Binding-site contacts:
Ligand atom O3' contacts residue VAL47 of chain 25.A at 3.1 Å.
Ligand atom OP1 contacts residue ARG412 of chain 25.A at 3.8 Å.
Ligand atom P contacts residue ARG412 of chain 25.A at 2.7 Å.
Ligand atom C4' contacts residue ASN414 of chain 25.A at 3.0 Å.
Ligand atom P contacts residue LYS21 of chain 24.C at 3.4 Å.
Ligand atom C4' contacts residue ARG412 of chain 25.A at 4.4 Å.
Ligand atom C3' contacts residue VAL47 of chain 25.A at 4.0 Å (hydrophobic).
Ligand atom OP2 contacts residue ARG18 of chain 24.C at 3.7 Å.
Ligand atom C4' contacts residue VAL47 of chain 25.A at 4.1 Å (hydrophobic).
Ligand atom C1' contacts residue ASN414 of chain 25.A at 4.1 Å.
Ligand atom O4' contacts residue ASN414 of chain 25.A at 2.9 Å (h-bond).
Ligand atom OP1 contacts residue ARG18 of chain 24.C at 4.0 Å.
Ligand atom O3' contacts residue ARG412 of chain 25.A at 4.3 Å.
Ligand atom O5' contacts residue ARG412 of chain 25.A at 3.1 Å (salt-bridge).
Ligand atom C3' contacts residue ASN414 of chain 25.A at 4.5 Å.
Ligand atom C5' contacts residue ASN414 of chain 25.A at 3.3 Å.
Ligand atom OP2 contacts residue ARG412 of chain 25.A at 1.4 Å (salt-bridge).
Ligand atom OP2 contacts residue LYS21 of chain 24.C at 2.7 Å (salt-bridge).
Ligand atom C5' contacts residue ARG412 of chain 25.A at 3.0 Å.
Ligand atom OP1 contacts residue LYS21 of chain 24.C at 3.9 Å.
Ligand atom C2' contacts residue VAL47 of chain 25.A at 4.3 Å (hydrophobic).

Sequence of chain 24.C:
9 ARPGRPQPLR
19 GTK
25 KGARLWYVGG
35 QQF

This small molecule binds to this protein.
Small molecule (SMILES): Nc1ccn([C@H]2C[C@H](O)[C@@H](COP(=O)(O)O)O2)c(=O)n1

Sequence of chain 25.A:
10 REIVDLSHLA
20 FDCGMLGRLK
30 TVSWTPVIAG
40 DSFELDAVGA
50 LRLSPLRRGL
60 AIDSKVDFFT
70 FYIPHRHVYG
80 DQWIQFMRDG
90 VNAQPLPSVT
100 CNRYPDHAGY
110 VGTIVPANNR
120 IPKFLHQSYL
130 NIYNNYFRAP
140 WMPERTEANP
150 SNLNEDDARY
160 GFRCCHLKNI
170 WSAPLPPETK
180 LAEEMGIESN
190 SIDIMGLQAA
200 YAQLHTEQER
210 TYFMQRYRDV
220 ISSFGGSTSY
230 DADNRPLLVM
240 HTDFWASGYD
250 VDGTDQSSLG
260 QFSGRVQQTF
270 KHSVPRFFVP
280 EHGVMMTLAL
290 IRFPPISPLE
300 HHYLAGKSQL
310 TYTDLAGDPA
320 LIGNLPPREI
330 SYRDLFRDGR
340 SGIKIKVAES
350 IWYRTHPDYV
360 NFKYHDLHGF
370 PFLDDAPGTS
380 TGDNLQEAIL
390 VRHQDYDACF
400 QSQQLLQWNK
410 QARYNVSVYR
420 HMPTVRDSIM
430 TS